Binding-site contacts:
Ligand atom O10 contacts residue LEU188 of chain 1.A at 3.4 Å.
Ligand atom C8 contacts residue LEU188 of chain 1.A at 3.7 Å (hydrophobic).
Ligand atom O3 contacts residue ASN219 of chain 1.A at 3.4 Å (h-bond).
Ligand atom C1 contacts residue SER130 of chain 1.A at 3.6 Å.
Ligand atom C8 contacts residue PHE187 of chain 1.A at 3.6 Å (hydrophobic).
Ligand atom O3 contacts residue ARG216 of chain 1.A at 2.7 Å (salt-bridge).
Ligand atom O5 contacts residue PHE153 of chain 1.A at 3.8 Å.
Ligand atom O1B contacts residue SER131 of chain 1.A at 2.7 Å (h-bond).
Ligand atom O7 contacts residue LEU188 of chain 1.A at 3.9 Å.
Ligand atom O4 contacts residue THR129 of chain 1.A at 3.5 Å (h-bond).
Ligand atom C1 contacts residue PHE153 of chain 1.A at 3.8 Å (hydrophobic).
Ligand atom C3 contacts residue PHE187 of chain 1.A at 3.8 Å (hydrophobic).
Ligand atom O8 contacts residue TYR92 of chain 1.A at 2.9 Å (h-bond).
Ligand atom C11 contacts residue LEU188 of chain 1.A at 3.9 Å (hydrophobic).
Ligand atom C10 contacts residue LEU188 of chain 1.A at 3.6 Å (hydrophobic).
Ligand atom C5 contacts residue THR129 of chain 1.A at 3.9 Å.
Ligand atom N2 contacts residue PHE187 of chain 1.A at 3.9 Å.
Ligand atom C1 contacts residue SER131 of chain 1.A at 3.7 Å.
Ligand atom O1B contacts residue SER130 of chain 1.A at 3.4 Å.
Ligand atom O6 contacts residue PHE187 of chain 1.A at 3.7 Å.
Ligand atom O9 contacts residue TYR92 of chain 1.A at 3.6 Å (h-bond).
Ligand atom O1A contacts residue ILE220 of chain 1.A at 3.4 Å.
Ligand atom O2 contacts residue PHE187 of chain 1.A at 3.7 Å.
Ligand atom C5 contacts residue PHE153 of chain 1.A at 3.6 Å (hydrophobic).
Ligand atom C11 contacts residue GLY128 of chain 1.A at 3.9 Å.
Ligand atom O4 contacts residue ASN219 of chain 1.A at 3.1 Å (h-bond).
Ligand atom C11 contacts residue TRP147 of chain 1.A at 3.9 Å (hydrophobic).
Ligand atom C10 contacts residue THR129 of chain 1.A at 3.9 Å.
Ligand atom C8 contacts residue TYR92 of chain 1.A at 3.7 Å (hydrophobic).
Ligand atom C11 contacts residue THR149 of chain 1.A at 3.8 Å.
Ligand atom C1 contacts residue PHE187 of chain 1.A at 3.7 Å (hydrophobic).
Ligand atom N5 contacts residue THR129 of chain 1.A at 3.2 Å (h-bond).
Ligand atom N5 contacts residue TRP147 of chain 1.A at 3.7 Å.
Ligand atom C9 contacts residue TYR92 of chain 1.A at 3.4 Å (hydrophobic).
Ligand atom O9 contacts residue SER222 of chain 1.A at 2.7 Å (h-bond).
Ligand atom O8 contacts residue ILE220 of chain 1.A at 3.8 Å.
Ligand atom C4 contacts residue THR129 of chain 1.A at 3.4 Å.
Ligand atom C4 contacts residue ASN219 of chain 1.A at 3.8 Å.
Ligand atom O1A contacts residue SER130 of chain 1.A at 2.9 Å (h-bond).
Ligand atom C9 contacts residue SER222 of chain 1.A at 3.7 Å.

The small molecule below binds the protein below.
Small molecule (SMILES): CC(=O)N[C@@H]1[C@@H](O)[C@H](O[C@@H]2O[C@H](CO)[C@H](O)[C@H](O[C@@H]3O[C@H](CO)[C@@H](O[C@@H]4O[C@H](CO[C@]5(C(=O)O)C[C@H](O)[C@@H](NC(C)=O)[C@H]([C@H](O)[C@H](O)CO)O5)[C@H](O)[C@H](O)[C@H]4O)[C@H](O)[C@H]3NC(C)=O)[C@H]2O)[C@@H](CO)O[C@H]1O

Sequence of chain 1.A:
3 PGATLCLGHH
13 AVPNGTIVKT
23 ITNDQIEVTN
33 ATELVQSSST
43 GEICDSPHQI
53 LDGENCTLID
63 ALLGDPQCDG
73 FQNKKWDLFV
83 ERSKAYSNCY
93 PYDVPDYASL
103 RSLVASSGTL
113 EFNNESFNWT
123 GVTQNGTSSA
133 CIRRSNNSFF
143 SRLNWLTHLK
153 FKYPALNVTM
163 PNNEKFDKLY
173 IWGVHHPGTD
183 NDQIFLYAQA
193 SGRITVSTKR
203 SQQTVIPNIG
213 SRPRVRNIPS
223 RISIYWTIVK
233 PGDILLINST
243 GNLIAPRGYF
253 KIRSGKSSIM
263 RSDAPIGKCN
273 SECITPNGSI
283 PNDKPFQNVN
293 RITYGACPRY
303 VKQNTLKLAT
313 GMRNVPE